Binding-site contacts:
Ligand atom C8 contacts residue THR385 of chain 1.C at 4.5 Å.
Ligand atom C2 contacts residue ASN378 of chain 1.C at 2.5 Å.
Ligand atom C5 contacts residue ASN378 of chain 1.C at 3.6 Å.
Ligand atom O5 contacts residue ASN378 of chain 1.C at 2.3 Å (h-bond).
Ligand atom N2 contacts residue ASN378 of chain 1.C at 2.9 Å (h-bond).
Ligand atom O7 contacts residue ASN378 of chain 1.C at 3.5 Å (h-bond).
Ligand atom C5 contacts residue THR380 of chain 1.C at 4.0 Å.
Ligand atom C4 contacts residue ASN378 of chain 1.C at 4.2 Å.
Ligand atom C1 contacts residue ASN378 of chain 1.C at 1.4 Å.
Ligand atom N2 contacts residue THR385 of chain 1.C at 3.7 Å.
Ligand atom C3 contacts residue ASN378 of chain 1.C at 3.8 Å.
Ligand atom C2 contacts residue THR385 of chain 1.C at 3.8 Å.
Ligand atom C8 contacts residue ASN378 of chain 1.C at 3.7 Å.
Ligand atom C1 contacts residue THR380 of chain 1.C at 3.5 Å.
Ligand atom C7 contacts residue ASN378 of chain 1.C at 3.4 Å.
Ligand atom C1 contacts residue THR385 of chain 1.C at 4.0 Å.
Ligand atom C6 contacts residue THR380 of chain 1.C at 4.2 Å.
Ligand atom O5 contacts residue THR380 of chain 1.C at 3.1 Å (h-bond).

This small molecule binds to this protein.
Small molecule (SMILES): CC(=O)N[C@@H]1[C@@H](O)[C@H](O)[C@@H](CO)O[C@H]1O

Sequence of chain 1.C:
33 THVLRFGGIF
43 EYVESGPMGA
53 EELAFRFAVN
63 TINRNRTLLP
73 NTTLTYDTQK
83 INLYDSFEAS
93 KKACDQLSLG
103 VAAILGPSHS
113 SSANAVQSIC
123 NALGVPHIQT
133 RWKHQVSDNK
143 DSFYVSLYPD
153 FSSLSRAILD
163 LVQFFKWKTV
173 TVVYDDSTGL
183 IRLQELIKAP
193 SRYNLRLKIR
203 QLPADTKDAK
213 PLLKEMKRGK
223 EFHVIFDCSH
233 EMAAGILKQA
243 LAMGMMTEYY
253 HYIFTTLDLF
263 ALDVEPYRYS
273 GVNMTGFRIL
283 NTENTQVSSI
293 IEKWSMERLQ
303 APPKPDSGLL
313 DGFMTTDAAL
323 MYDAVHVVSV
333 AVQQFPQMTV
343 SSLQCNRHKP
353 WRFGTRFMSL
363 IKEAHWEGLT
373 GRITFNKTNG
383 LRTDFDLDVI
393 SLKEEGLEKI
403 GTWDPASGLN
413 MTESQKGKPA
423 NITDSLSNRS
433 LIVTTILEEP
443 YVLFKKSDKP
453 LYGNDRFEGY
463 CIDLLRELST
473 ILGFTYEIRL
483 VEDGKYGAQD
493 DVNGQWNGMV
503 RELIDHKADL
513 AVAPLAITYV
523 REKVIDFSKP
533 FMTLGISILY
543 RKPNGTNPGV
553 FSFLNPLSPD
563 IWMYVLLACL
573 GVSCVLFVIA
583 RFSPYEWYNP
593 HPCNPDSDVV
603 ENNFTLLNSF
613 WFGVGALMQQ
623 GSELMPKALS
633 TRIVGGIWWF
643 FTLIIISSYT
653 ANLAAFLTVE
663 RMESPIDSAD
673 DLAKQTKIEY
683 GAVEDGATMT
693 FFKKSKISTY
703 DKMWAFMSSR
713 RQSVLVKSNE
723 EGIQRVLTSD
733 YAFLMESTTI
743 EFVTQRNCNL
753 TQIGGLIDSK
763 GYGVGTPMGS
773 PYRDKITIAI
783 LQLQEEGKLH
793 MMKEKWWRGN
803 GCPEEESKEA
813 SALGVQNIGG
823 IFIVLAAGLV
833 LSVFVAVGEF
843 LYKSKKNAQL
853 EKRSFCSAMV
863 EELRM